Sequence of chain 1.D:
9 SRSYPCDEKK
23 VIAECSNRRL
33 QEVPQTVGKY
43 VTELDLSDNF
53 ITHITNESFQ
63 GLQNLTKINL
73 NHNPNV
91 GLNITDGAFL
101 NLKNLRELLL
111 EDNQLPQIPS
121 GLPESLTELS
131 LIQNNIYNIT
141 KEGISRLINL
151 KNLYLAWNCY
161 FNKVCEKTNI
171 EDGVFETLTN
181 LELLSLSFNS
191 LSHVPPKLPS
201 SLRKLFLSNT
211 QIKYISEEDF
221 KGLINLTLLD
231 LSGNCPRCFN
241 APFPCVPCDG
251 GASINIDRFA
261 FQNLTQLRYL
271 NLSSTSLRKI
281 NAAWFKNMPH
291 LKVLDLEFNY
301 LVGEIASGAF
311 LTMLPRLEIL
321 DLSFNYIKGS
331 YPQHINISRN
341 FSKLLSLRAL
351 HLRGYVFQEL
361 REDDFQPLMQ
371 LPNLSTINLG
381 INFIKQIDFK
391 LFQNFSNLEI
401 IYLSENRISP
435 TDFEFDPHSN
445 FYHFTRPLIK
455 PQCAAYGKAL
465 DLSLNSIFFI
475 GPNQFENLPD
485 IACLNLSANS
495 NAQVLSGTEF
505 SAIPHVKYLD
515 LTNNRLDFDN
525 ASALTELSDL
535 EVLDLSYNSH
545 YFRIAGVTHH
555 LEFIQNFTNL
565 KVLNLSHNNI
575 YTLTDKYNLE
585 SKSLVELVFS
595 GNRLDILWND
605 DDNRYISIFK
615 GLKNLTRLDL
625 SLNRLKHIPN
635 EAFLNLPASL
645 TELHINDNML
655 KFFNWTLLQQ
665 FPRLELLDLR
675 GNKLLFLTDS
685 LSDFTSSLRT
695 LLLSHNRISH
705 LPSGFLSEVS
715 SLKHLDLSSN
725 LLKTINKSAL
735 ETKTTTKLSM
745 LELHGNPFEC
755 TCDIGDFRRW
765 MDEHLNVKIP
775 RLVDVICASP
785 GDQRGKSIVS

Binding-site contacts:
Ligand atom C4 contacts residue PHE383 of chain 1.D at 3.7 Å (hydrophobic).
Ligand atom C6 contacts residue ASP523 of chain 1.C at 3.8 Å.
Ligand atom C8 contacts residue PHE383 of chain 1.D at 3.9 Å (hydrophobic).
Ligand atom C8 contacts residue THR552 of chain 1.C at 3.7 Å.
Ligand atom C10 contacts residue THR552 of chain 1.C at 4.0 Å.
Ligand atom C9 contacts residue THR552 of chain 1.C at 3.6 Å.
Ligand atom C2 contacts residue TYR331 of chain 1.D at 3.5 Å (hydrophobic).
Ligand atom C9 contacts residue ASP523 of chain 1.C at 3.9 Å.
Ligand atom C1 contacts residue PHE383 of chain 1.D at 4.0 Å (hydrophobic).
Ligand atom N2 contacts residue VAL551 of chain 1.C at 4.0 Å.
Ligand atom C12 contacts residue GLY550 of chain 1.C at 3.6 Å.
Ligand atom C5 contacts residue VAL498 of chain 1.C at 4.0 Å (hydrophobic).
Ligand atom C13 contacts residue GLY354 of chain 1.D at 3.7 Å.
Ligand atom C13 contacts residue TYR326 of chain 1.D at 4.0 Å (hydrophobic).
Ligand atom C13 contacts residue PHE324 of chain 1.D at 3.7 Å (hydrophobic).
Ligand atom C contacts residue TYR331 of chain 1.D at 3.6 Å (hydrophobic).
Ligand atom C12 contacts residue PHE383 of chain 1.D at 4.0 Å (hydrophobic).
Ligand atom N1 contacts residue ASP521 of chain 1.C at 2.7 Å (salt-bridge).
Ligand atom N2 contacts residue THR552 of chain 1.C at 2.9 Å (h-bond).
Ligand atom C13 contacts residue VAL356 of chain 1.D at 3.8 Å (hydrophobic).
Ligand atom C5 contacts residue ASP521 of chain 1.C at 3.5 Å.
Ligand atom C8 contacts residue ASP521 of chain 1.C at 3.6 Å.
Ligand atom N2 contacts residue ASP521 of chain 1.C at 3.0 Å (salt-bridge).
Ligand atom N1 contacts residue ASP523 of chain 1.C at 3.8 Å.
Ligand atom C11 contacts residue PHE383 of chain 1.D at 3.8 Å (hydrophobic).
Ligand atom C7 contacts residue ASP523 of chain 1.C at 3.6 Å.
Ligand atom C7 contacts residue PHE383 of chain 1.D at 4.0 Å (hydrophobic).
Ligand atom C6 contacts residue PHE383 of chain 1.D at 3.6 Å (hydrophobic).
Ligand atom C6 contacts residue ASP521 of chain 1.C at 3.8 Å.
Ligand atom N1 contacts residue PHE383 of chain 1.D at 3.4 Å.
Ligand atom C8 contacts residue ASP523 of chain 1.C at 3.5 Å.
Ligand atom C11 contacts residue VAL356 of chain 1.D at 4.0 Å (hydrophobic).
Ligand atom N2 contacts residue ASP523 of chain 1.C at 3.6 Å.
Ligand atom N contacts residue THR552 of chain 1.C at 3.9 Å.
Ligand atom C3 contacts residue PHE383 of chain 1.D at 3.9 Å (hydrophobic).
Ligand atom C10 contacts residue TYR326 of chain 1.D at 4.0 Å (hydrophobic).
Ligand atom C2 contacts residue PHE383 of chain 1.D at 4.0 Å (hydrophobic).
Ligand atom N contacts residue ASP523 of chain 1.C at 3.4 Å (salt-bridge).
Ligand atom C5 contacts residue PHE383 of chain 1.D at 3.5 Å (hydrophobic).
Ligand atom C13 contacts residue ILE381 of chain 1.D at 3.8 Å (hydrophobic).

The small molecule below binds the protein below.
Small molecule (SMILES): CCCCCn1cc(-c2ccccc2)nc1N

Sequence of chain 1.C:
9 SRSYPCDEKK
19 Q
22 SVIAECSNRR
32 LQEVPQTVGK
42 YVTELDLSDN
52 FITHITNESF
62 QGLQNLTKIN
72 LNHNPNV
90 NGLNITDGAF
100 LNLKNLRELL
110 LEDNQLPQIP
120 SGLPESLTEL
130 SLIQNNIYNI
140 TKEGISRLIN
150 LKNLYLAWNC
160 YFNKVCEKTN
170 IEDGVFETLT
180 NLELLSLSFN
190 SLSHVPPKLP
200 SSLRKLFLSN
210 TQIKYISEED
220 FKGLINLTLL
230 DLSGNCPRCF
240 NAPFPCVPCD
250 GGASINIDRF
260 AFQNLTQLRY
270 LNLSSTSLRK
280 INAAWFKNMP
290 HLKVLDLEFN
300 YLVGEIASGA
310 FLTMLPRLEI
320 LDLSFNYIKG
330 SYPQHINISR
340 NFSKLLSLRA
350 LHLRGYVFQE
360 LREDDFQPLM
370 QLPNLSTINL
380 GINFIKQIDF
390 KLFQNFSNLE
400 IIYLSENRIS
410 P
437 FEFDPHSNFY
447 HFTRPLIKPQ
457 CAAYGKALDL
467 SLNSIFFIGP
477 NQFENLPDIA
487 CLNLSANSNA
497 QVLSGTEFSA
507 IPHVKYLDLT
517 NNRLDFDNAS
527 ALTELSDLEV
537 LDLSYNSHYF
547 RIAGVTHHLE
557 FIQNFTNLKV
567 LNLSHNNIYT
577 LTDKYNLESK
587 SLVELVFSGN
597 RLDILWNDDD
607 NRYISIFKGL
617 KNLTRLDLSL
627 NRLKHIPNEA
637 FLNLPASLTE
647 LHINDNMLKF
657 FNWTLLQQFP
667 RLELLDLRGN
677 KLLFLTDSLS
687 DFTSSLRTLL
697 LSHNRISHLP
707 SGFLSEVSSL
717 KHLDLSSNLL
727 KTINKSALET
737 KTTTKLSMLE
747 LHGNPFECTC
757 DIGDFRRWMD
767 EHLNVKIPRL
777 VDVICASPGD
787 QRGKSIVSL